Sequence of chain 44.D:
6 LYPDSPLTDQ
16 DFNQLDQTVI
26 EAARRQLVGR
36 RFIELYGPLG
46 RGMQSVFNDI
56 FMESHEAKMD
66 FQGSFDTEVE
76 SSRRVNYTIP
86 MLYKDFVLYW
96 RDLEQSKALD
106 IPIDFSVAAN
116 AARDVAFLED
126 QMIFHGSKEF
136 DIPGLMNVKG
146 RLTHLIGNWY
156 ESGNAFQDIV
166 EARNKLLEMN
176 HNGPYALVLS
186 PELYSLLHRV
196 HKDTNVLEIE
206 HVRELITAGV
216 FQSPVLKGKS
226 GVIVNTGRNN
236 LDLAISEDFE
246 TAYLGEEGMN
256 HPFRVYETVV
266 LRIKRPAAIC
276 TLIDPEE

A protein and the small-molecule ligand that binds it are described below.
Small molecule (SMILES): CC[C@H](C)[C@H](NC(=O)[C@H](CC(C)C)NC(=O)[C@H](CO)NC(=O)CNC(=O)[C@@H](NC(=O)[C@@H](N)[C@@H](C)O)C(C)C)C(=O)N[C@H](C=O)CCC(N)=O

Binding-site contacts:
Ligand atom C contacts residue ARG36 of chain 44.D at 3.2 Å.
Ligand atom O contacts residue ARG35 of chain 44.D at 3.1 Å (salt-bridge).
Ligand atom C contacts residue ASP243 of chain 44.D at 3.8 Å.
Ligand atom CB contacts residue PRO43 of chain 44.D at 3.8 Å (hydrophobic).
Ligand atom CD1 contacts residue ARG29 of chain 44.D at 4.4 Å.
Ligand atom CB contacts residue ARG35 of chain 44.D at 3.5 Å.
Ligand atom OE1 contacts residue ARG36 of chain 44.D at 3.8 Å.
Ligand atom OG contacts residue ARG29 of chain 44.D at 4.3 Å.
Ligand atom CD1 contacts residue LEU40 of chain 44.D at 3.8 Å (hydrophobic).
Ligand atom CG1 contacts residue ARG35 of chain 44.D at 4.2 Å.
Ligand atom CA contacts residue ASP243 of chain 44.D at 3.3 Å.
Ligand atom CD contacts residue ARG36 of chain 44.D at 4.1 Å.
Ligand atom NE2 contacts residue ARG36 of chain 44.D at 3.9 Å.
Ligand atom CB contacts residue LEU40 of chain 44.D at 4.1 Å (hydrophobic).
Ligand atom CG contacts residue LEU40 of chain 44.D at 4.4 Å (hydrophobic).
Ligand atom CA contacts residue ASP243 of chain 44.D at 4.4 Å.
Ligand atom CA contacts residue PRO43 of chain 44.D at 4.4 Å (hydrophobic).
Ligand atom O contacts residue ASP243 of chain 44.D at 4.1 Å.
Ligand atom CD1 contacts residue ARG35 of chain 44.D at 4.5 Å.
Ligand atom CG2 contacts residue LEU40 of chain 44.D at 4.2 Å (hydrophobic).
Ligand atom CA contacts residue ARG35 of chain 44.D at 3.9 Å.
Ligand atom CG2 contacts residue PRO43 of chain 44.D at 3.9 Å (hydrophobic).
Ligand atom CD1 contacts residue LEU32 of chain 44.D at 3.8 Å (hydrophobic).
Ligand atom N contacts residue ASP243 of chain 44.D at 3.2 Å (salt-bridge).
Ligand atom O contacts residue ARG36 of chain 44.D at 3.6 Å (salt-bridge).
Ligand atom N contacts residue ASP243 of chain 44.D at 2.8 Å (salt-bridge).
Ligand atom CG2 contacts residue ASP243 of chain 44.D at 3.3 Å.
Ligand atom CB contacts residue ARG35 of chain 44.D at 4.1 Å.
Ligand atom O contacts residue ARG29 of chain 44.D at 3.8 Å.
Ligand atom N contacts residue PRO43 of chain 44.D at 4.4 Å.
Ligand atom CB contacts residue ASP243 of chain 44.D at 4.3 Å.
Ligand atom CA contacts residue ASP243 of chain 44.D at 4.3 Å.
Ligand atom C contacts residue ARG35 of chain 44.D at 3.6 Å.
Ligand atom OG contacts residue ILE25 of chain 44.D at 4.0 Å.
Ligand atom C contacts residue ASP243 of chain 44.D at 3.9 Å.
Ligand atom CA contacts residue ARG29 of chain 44.D at 4.0 Å.
Ligand atom N contacts residue ARG35 of chain 44.D at 4.1 Å.
Ligand atom CB contacts residue ARG29 of chain 44.D at 4.1 Å.
Ligand atom O contacts residue ARG35 of chain 44.D at 3.4 Å (salt-bridge).
Ligand atom C contacts residue ARG35 of chain 44.D at 4.4 Å.